Binding-site contacts:
Ligand atom C8 contacts residue GLU1056 of chain 1.C at 3.8 Å.
Ligand atom O5 contacts residue ASN1058 of chain 1.C at 2.3 Å (h-bond).
Ligand atom C2 contacts residue ASN1058 of chain 1.C at 2.5 Å.
Ligand atom C3 contacts residue ASN1058 of chain 1.C at 3.8 Å.
Ligand atom C8 contacts residue LYS1057 of chain 1.C at 4.4 Å.
Ligand atom C8 contacts residue ASN1058 of chain 1.C at 4.2 Å.
Ligand atom C4 contacts residue ASN1058 of chain 1.C at 4.2 Å.
Ligand atom C1 contacts residue ASN1058 of chain 1.C at 1.4 Å.
Ligand atom C7 contacts residue ASN1058 of chain 1.C at 3.9 Å.
Ligand atom O7 contacts residue ASN1058 of chain 1.C at 4.3 Å.
Ligand atom N2 contacts residue ASN1058 of chain 1.C at 2.9 Å (h-bond).
Ligand atom C5 contacts residue ASN1058 of chain 1.C at 3.6 Å.

Sequence of chain 1.C:
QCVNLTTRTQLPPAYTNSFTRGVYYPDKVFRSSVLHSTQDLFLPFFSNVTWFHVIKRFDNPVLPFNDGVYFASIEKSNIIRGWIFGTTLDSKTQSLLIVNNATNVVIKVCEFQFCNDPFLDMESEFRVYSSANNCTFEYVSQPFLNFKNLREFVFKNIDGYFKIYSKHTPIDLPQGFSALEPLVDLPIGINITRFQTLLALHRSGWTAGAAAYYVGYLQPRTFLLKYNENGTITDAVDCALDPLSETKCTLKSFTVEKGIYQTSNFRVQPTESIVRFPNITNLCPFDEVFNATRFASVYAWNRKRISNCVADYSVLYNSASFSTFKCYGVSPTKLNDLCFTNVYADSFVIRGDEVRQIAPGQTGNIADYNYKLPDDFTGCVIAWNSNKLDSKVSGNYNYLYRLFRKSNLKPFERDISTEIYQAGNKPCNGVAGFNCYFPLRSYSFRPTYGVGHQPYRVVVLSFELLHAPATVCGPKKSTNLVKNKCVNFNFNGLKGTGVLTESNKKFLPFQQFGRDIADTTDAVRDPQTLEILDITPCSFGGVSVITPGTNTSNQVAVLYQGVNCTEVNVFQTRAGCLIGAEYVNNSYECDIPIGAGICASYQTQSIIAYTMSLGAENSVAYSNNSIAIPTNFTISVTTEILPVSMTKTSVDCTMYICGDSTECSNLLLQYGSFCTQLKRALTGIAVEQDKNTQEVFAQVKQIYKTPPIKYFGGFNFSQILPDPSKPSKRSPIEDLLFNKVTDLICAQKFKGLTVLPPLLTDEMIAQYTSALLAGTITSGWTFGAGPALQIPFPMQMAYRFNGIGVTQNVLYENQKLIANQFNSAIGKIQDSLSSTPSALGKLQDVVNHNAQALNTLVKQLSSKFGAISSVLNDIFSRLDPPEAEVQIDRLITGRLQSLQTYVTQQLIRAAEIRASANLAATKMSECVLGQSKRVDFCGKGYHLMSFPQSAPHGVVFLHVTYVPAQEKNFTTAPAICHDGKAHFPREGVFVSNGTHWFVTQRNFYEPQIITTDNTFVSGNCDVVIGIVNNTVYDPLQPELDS

This small molecule binds to this protein.
Small molecule (SMILES): CC(=O)N[C@@H]1[C@@H](O)[C@H](O)[C@@H](CO)O[C@H]1O